Binding-site contacts:
Ligand atom C13 contacts residue LEU118 of chain 1.B at 3.6 Å (hydrophobic).
Ligand atom O24 contacts residue ALA226 of chain 1.B at 3.7 Å.
Ligand atom O24 contacts residue THR224 of chain 1.B at 3.3 Å (h-bond).
Ligand atom C19 contacts residue GLN16 of chain 1.B at 3.8 Å.
Ligand atom C41 contacts residue ALA226 of chain 1.B at 3.8 Å (hydrophobic).
Ligand atom O23 contacts residue GLN16 of chain 1.B at 3.3 Å.
Ligand atom C41 contacts residue ASP223 of chain 1.B at 3.4 Å.
Ligand atom C12 contacts residue LEU118 of chain 1.B at 3.7 Å (hydrophobic).
Ligand atom C19 contacts residue THR15 of chain 1.B at 3.8 Å.
Ligand atom C05 contacts residue THR82 of chain 1.B at 3.3 Å.
Ligand atom C25 contacts residue ALA314 of chain 1.B at 3.7 Å (hydrophobic).
Ligand atom C22 contacts residue VAL33 of chain 1.B at 3.8 Å (hydrophobic).
Ligand atom C25 contacts residue THR224 of chain 1.B at 3.4 Å.
Ligand atom N21 contacts residue GLY225 of chain 1.B at 2.7 Å (h-bond).
Ligand atom O17 contacts residue SER227 of chain 1.B at 3.5 Å.
Ligand atom C25 contacts residue TYR17 of chain 1.B at 3.7 Å (hydrophobic).
Ligand atom C22 contacts residue GLY225 of chain 1.B at 3.3 Å.
Ligand atom C02 contacts residue VAL124 of chain 1.B at 3.6 Å (hydrophobic).
Ligand atom O23 contacts residue THR15 of chain 1.B at 3.8 Å.
Ligand atom C32 contacts residue SER227 of chain 1.B at 3.8 Å.
Ligand atom C22 contacts residue TYR17 of chain 1.B at 3.8 Å (hydrophobic).
Ligand atom C12 contacts residue PRO115 of chain 1.B at 3.8 Å (hydrophobic).
Ligand atom C25 contacts residue SER227 of chain 1.B at 3.8 Å.
Ligand atom N21 contacts residue VAL33 of chain 1.B at 3.6 Å.
Ligand atom C06 contacts residue THR82 of chain 1.B at 3.5 Å.
Ligand atom C25 contacts residue ALA226 of chain 1.B at 3.5 Å (hydrophobic).
Ligand atom C20 contacts residue VAL33 of chain 1.B at 3.6 Å (hydrophobic).
Ligand atom F11 contacts residue PHE116 of chain 1.B at 3.4 Å.
Ligand atom O23 contacts residue TYR17 of chain 1.B at 2.6 Å (h-bond).
Ligand atom O24 contacts residue GLY225 of chain 1.B at 2.9 Å (h-bond).
Ligand atom O24 contacts residue SER227 of chain 1.B at 3.8 Å.
Ligand atom C13 contacts residue GLN16 of chain 1.B at 3.4 Å.
Ligand atom C38 contacts residue TYR80 of chain 1.B at 3.5 Å (hydrophobic).
Ligand atom F11 contacts residue PRO115 of chain 1.B at 3.6 Å.
Ligand atom C40 contacts residue ASP35 of chain 1.B at 3.8 Å.
Ligand atom N39 contacts residue ASP35 of chain 1.B at 3.2 Å (salt-bridge).
Ligand atom C14 contacts residue GLN16 of chain 1.B at 3.8 Å.
Ligand atom C12 contacts residue ALA119 of chain 1.B at 3.7 Å (hydrophobic).
Ligand atom C40 contacts residue ASP223 of chain 1.B at 3.3 Å.
Ligand atom C08 contacts residue PHE121 of chain 1.B at 3.5 Å (hydrophobic).

Sequence of chain 1.B:
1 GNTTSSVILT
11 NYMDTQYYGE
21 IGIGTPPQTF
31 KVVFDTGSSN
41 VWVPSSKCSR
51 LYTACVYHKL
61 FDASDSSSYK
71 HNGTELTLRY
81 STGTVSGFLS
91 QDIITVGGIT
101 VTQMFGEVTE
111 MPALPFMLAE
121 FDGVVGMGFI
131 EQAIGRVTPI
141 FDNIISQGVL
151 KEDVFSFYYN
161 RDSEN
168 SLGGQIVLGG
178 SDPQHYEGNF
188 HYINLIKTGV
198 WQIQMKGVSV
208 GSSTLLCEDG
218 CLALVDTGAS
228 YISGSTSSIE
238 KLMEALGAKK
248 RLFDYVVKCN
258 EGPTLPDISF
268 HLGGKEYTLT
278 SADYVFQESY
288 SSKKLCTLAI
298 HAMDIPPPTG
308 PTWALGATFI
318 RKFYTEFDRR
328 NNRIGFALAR

This protein binds this small molecule.
Small molecule (SMILES): CCc1cccc(-c2c(F)cccc2[C@](O)(CCCNC(=O)OC)[C@@H]2CCCN(C(=O)CC3CCNCC3)C2)c1